Binding-site contacts:
Ligand atom CBD contacts residue ASP164 of chain 1.A at 3.6 Å.
Ligand atom NAP contacts residue TYR156 of chain 1.A at 3.7 Å.
Ligand atom CAL contacts residue ASN130 of chain 1.A at 4.0 Å.
Ligand atom CBA contacts residue TYR156 of chain 1.A at 3.5 Å (hydrophobic).
Ligand atom CAV contacts residue TYR156 of chain 1.A at 3.9 Å (hydrophobic).
Ligand atom OAG contacts residue MG1 of chain 1.C at 2.1 Å.
Ligand atom FAI contacts residue ASN130 of chain 1.A at 3.5 Å.
Ligand atom CAW contacts residue TYR156 of chain 1.A at 3.3 Å (hydrophobic).
Ligand atom OAT contacts residue TYR156 of chain 1.A at 3.6 Å.
Ligand atom OAG contacts residue PRO158 of chain 1.A at 4.0 Å.
Ligand atom CBD contacts residue MG1 of chain 1.C at 2.8 Å.
Ligand atom CAY contacts residue ALA131 of chain 1.A at 3.9 Å (hydrophobic).
Ligand atom OAH contacts residue MG1 of chain 1.D at 2.1 Å.
Ligand atom CAZ contacts residue ASP164 of chain 1.A at 3.9 Å.
Ligand atom OAH contacts residue ASP164 of chain 1.A at 3.3 Å (salt-bridge).
Ligand atom OAE contacts residue ASP36 of chain 1.A at 4.1 Å.
Ligand atom OAH contacts residue MG1 of chain 1.C at 2.0 Å.
Ligand atom CAX contacts residue ASN130 of chain 1.A at 3.4 Å.
Ligand atom CBB contacts residue MG1 of chain 1.D at 3.5 Å.
Ligand atom CAU contacts residue MG1 of chain 1.D at 3.1 Å.
Ligand atom OAH contacts residue ASP36 of chain 1.A at 3.0 Å (salt-bridge).
Ligand atom CAX contacts residue ALA131 of chain 1.A at 4.0 Å (hydrophobic).
Ligand atom CAL contacts residue ALA131 of chain 1.A at 3.6 Å (hydrophobic).
Ligand atom CAU contacts residue ASP129 of chain 1.A at 3.7 Å.
Ligand atom OAH contacts residue ASP129 of chain 1.A at 3.1 Å (salt-bridge).
Ligand atom CAZ contacts residue MG1 of chain 1.C at 2.9 Å.
Ligand atom CAB contacts residue PRO158 of chain 1.A at 4.1 Å (hydrophobic).
Ligand atom CAA contacts residue TYR156 of chain 1.A at 3.4 Å (hydrophobic).
Ligand atom OAE contacts residue MG1 of chain 1.D at 2.0 Å.
Ligand atom CAJ contacts residue ASN130 of chain 1.A at 3.4 Å.
Ligand atom OAG contacts residue ASP164 of chain 1.A at 2.8 Å (salt-bridge).
Ligand atom CAK contacts residue ASN130 of chain 1.A at 4.0 Å.
Ligand atom CAA contacts residue ALA155 of chain 1.A at 3.5 Å (hydrophobic).
Ligand atom OAF contacts residue TYR156 of chain 1.A at 3.7 Å.
Ligand atom CAZ contacts residue ASP129 of chain 1.A at 3.9 Å.
Ligand atom CAJ contacts residue ALA131 of chain 1.A at 3.5 Å (hydrophobic).
Ligand atom OAG contacts residue ASP36 of chain 1.A at 4.0 Å.
Ligand atom NAO contacts residue TYR156 of chain 1.A at 3.3 Å (h-bond).
Ligand atom OAE contacts residue ASP129 of chain 1.A at 2.9 Å (salt-bridge).
Ligand atom CAZ contacts residue MG1 of chain 1.D at 3.0 Å.

This protein binds this small molecule.
Small molecule (SMILES): Cc1nnc(C(=O)NC(C)(C)c2nc(C(=O)NCc3ccc(F)cc3)c(O)c(=O)n2C)o1

Sequence of chain 1.A:
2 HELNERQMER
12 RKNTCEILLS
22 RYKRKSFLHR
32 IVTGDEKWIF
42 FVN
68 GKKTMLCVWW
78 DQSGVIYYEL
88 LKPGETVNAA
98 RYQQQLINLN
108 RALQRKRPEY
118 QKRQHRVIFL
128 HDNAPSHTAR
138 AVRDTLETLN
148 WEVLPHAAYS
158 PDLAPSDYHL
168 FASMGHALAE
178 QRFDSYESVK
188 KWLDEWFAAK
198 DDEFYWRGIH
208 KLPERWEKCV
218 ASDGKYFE